The protein below binds the small molecule below.
Small molecule (SMILES): Cc1ccc(NC(=O)c2ccc(CN3CCN(C)CC3)cc2)cc1Nc1nccc(-c2cccnc2)n1

Binding-site contacts:
Ligand atom C16 contacts residue GLU64 of chain 1.B at 3.5 Å.
Ligand atom C5 contacts residue LEU26 of chain 1.B at 3.5 Å (hydrophobic).
Ligand atom C14 contacts residue THR93 of chain 1.B at 3.4 Å.
Ligand atom N10 contacts residue PHE160 of chain 1.B at 3.5 Å.
Ligand atom C49 contacts residue ILE138 of chain 1.B at 3.6 Å (hydrophobic).
Ligand atom N21 contacts residue GLU64 of chain 1.B at 3.0 Å (salt-bridge).
Ligand atom C19 contacts residue THR93 of chain 1.B at 3.5 Å.
Ligand atom C17 contacts residue GLU64 of chain 1.B at 3.2 Å.
Ligand atom N51 contacts residue ILE138 of chain 1.B at 2.7 Å (h-bond).
Ligand atom C9 contacts residue PHE160 of chain 1.B at 3.6 Å (hydrophobic).
Ligand atom N21 contacts residue MET68 of chain 1.B at 3.4 Å (h-bond).
Ligand atom O29 contacts residue VAL77 of chain 1.B at 3.4 Å.
Ligand atom C17 contacts residue ILE91 of chain 1.B at 3.7 Å (hydrophobic).
Ligand atom C50 contacts residue ILE138 of chain 1.B at 3.3 Å (hydrophobic).
Ligand atom N3 contacts residue MET96 of chain 1.B at 2.9 Å (h-bond).
Ligand atom O29 contacts residue ALA158 of chain 1.B at 3.5 Å.
Ligand atom C2 contacts residue MET96 of chain 1.B at 3.0 Å (hydrophobic).
Ligand atom N51 contacts residue HIS139 of chain 1.B at 3.3 Å (h-bond).
Ligand atom C20 contacts residue ILE91 of chain 1.B at 3.2 Å (hydrophobic).
Ligand atom C16 contacts residue MET68 of chain 1.B at 3.6 Å (hydrophobic).
Ligand atom O29 contacts residue ASP159 of chain 1.B at 2.9 Å (salt-bridge).
Ligand atom C18 contacts residue ILE91 of chain 1.B at 3.5 Å (hydrophobic).
Ligand atom C17 contacts residue MET68 of chain 1.B at 3.6 Å (hydrophobic).
Ligand atom N8 contacts residue ALA47 of chain 1.B at 3.7 Å.
Ligand atom C52 contacts residue ASP159 of chain 1.B at 3.4 Å.
Ligand atom C11 contacts residue VAL34 of chain 1.B at 3.6 Å (hydrophobic).
Ligand atom C18 contacts residue LYS49 of chain 1.B at 3.4 Å.
Ligand atom C52 contacts residue HIS139 of chain 1.B at 3.2 Å.
Ligand atom C54 contacts residue HIS139 of chain 1.B at 3.6 Å.
Ligand atom C12 contacts residue TYR31 of chain 1.B at 3.6 Å (hydrophobic).
Ligand atom C53 contacts residue ASP159 of chain 1.B at 3.4 Å.
Ligand atom N13 contacts residue THR93 of chain 1.B at 2.9 Å (h-bond).
Ligand atom C20 contacts residue ALA47 of chain 1.B at 3.2 Å (hydrophobic).
Ligand atom C25 contacts residue ASP159 of chain 1.B at 3.6 Å.
Ligand atom C29 contacts residue GLU64 of chain 1.B at 3.6 Å.
Ligand atom C22 contacts residue ASP159 of chain 1.B at 3.4 Å.
Ligand atom C23 contacts residue ASP159 of chain 1.B at 3.7 Å.
Ligand atom C20 contacts residue LYS49 of chain 1.B at 3.3 Å.
Ligand atom C11 contacts residue PHE160 of chain 1.B at 3.5 Å (hydrophobic).
Ligand atom C54 contacts residue ILE138 of chain 1.B at 3.3 Å (hydrophobic).

Sequence of chain 1.B:
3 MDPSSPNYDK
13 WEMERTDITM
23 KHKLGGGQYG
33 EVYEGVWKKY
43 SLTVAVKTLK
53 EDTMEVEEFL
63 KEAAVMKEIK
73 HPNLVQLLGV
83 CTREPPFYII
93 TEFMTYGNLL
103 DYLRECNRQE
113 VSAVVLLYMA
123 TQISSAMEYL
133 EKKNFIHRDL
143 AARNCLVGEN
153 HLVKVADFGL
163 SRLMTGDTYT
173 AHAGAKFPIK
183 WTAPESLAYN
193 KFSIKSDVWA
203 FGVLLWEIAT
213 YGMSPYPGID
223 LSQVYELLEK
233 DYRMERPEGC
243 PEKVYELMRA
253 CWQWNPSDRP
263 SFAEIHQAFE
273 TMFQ